Binding-site contacts:
Ligand atom C5 contacts residue DG3 of chain 57.C at 3.4 Å.
Ligand atom C4 contacts residue PHE487 of chain 57.A at 3.7 Å (hydrophobic).
Ligand atom C6 contacts residue TYR404 of chain 57.A at 3.6 Å (hydrophobic).
Ligand atom O6 contacts residue DG3 of chain 57.C at 3.5 Å.
Ligand atom N3 contacts residue GLU493 of chain 57.A at 3.5 Å (salt-bridge).
Ligand atom N1 contacts residue DG3 of chain 57.C at 3.5 Å.
Ligand atom O4' contacts residue SER403 of chain 57.A at 3.3 Å (h-bond).
Ligand atom C2 contacts residue DG3 of chain 57.C at 3.4 Å.
Ligand atom N1 contacts residue TYR404 of chain 57.A at 3.6 Å.
Ligand atom N4 contacts residue GLU489 of chain 57.A at 3.7 Å.
Ligand atom N4 contacts residue PHE487 of chain 57.A at 2.9 Å (h-bond).
Ligand atom N4 contacts residue VAL495 of chain 57.A at 3.1 Å.
Ligand atom O4' contacts residue DG3 of chain 57.C at 3.2 Å (h-bond).
Ligand atom C5' contacts residue SER403 of chain 57.A at 3.2 Å.
Ligand atom C5' contacts residue PHE402 of chain 57.A at 3.4 Å (hydrophobic).
Ligand atom N2 contacts residue DG3 of chain 57.C at 3.5 Å (h-bond).
Ligand atom C4 contacts residue VAL495 of chain 57.A at 3.1 Å (hydrophobic).
Ligand atom C8 contacts residue DG3 of chain 57.C at 3.6 Å.
Ligand atom C4 contacts residue GLU493 of chain 57.A at 3.4 Å.
Ligand atom O6 contacts residue DG4 of chain 57.C at 3.5 Å (h-bond).
Ligand atom C4 contacts residue DG3 of chain 57.C at 3.5 Å.
Ligand atom N3 contacts residue DG3 of chain 57.C at 3.4 Å.
Ligand atom O3' contacts residue ASP401 of chain 57.A at 3.5 Å.
Ligand atom OP2 contacts residue HIS496 of chain 57.A at 2.9 Å (h-bond).
Ligand atom O3' contacts residue HIS496 of chain 57.A at 3.7 Å.
Ligand atom N4 contacts residue GLU493 of chain 57.A at 2.6 Å (salt-bridge).
Ligand atom C6 contacts residue VAL495 of chain 57.A at 3.7 Å (hydrophobic).
Ligand atom C6 contacts residue DG3 of chain 57.C at 3.5 Å.
Ligand atom O5' contacts residue SER403 of chain 57.A at 3.1 Å (h-bond).
Ligand atom C5 contacts residue VAL495 of chain 57.A at 3.0 Å (hydrophobic).
Ligand atom C5' contacts residue ASP401 of chain 57.A at 3.5 Å.
Ligand atom C2' contacts residue THR494 of chain 57.A at 3.3 Å.
Ligand atom O5' contacts residue ASP401 of chain 57.A at 3.7 Å.
Ligand atom C1' contacts residue SER403 of chain 57.A at 3.2 Å.
Ligand atom C1' contacts residue DG3 of chain 57.C at 3.7 Å.
Ligand atom C2 contacts residue TYR404 of chain 57.A at 3.6 Å (hydrophobic).
Ligand atom N9 contacts residue DG3 of chain 57.C at 3.6 Å.
Ligand atom C4' contacts residue ASP401 of chain 57.A at 3.5 Å.
Ligand atom O3' contacts residue SER403 of chain 57.A at 3.5 Å.
Ligand atom O4' contacts residue ASP401 of chain 57.A at 3.2 Å (salt-bridge).

Sequence of chain 57.A:
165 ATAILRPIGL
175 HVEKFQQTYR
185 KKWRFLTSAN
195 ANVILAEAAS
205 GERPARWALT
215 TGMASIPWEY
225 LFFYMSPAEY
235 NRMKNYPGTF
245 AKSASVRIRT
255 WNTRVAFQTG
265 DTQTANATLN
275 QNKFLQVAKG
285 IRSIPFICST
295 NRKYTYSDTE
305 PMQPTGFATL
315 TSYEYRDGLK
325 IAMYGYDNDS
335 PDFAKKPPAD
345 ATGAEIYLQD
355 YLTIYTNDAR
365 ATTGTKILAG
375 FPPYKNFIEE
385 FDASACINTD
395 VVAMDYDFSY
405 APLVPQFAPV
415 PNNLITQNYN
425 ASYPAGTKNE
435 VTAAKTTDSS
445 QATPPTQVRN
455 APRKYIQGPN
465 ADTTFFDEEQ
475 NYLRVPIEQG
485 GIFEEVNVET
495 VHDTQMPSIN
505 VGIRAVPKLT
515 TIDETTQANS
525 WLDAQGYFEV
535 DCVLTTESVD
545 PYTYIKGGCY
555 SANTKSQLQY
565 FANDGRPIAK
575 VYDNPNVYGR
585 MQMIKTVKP

A protein and the small-molecule ligand that binds it are described below.
Small molecule (SMILES): Nc1ccn([C@H]2C[C@H](O[P](=O)(O)OC[C@H]3O[C@@H](n4cnc5c(=O)nc(N)[nH]c54)C[C@@H]3O[P](=O)(O)OC[C@H]3O[C@@H](n4cnc5c(N)ncnc54)C[C@@H]3O)[C@@H](COP(=O)=O)O2)c(=O)n1